This small molecule binds to this protein.
Small molecule (SMILES): N[C@@H](CCC(=O)O)C(=O)O

Sequence of chain 2.A:
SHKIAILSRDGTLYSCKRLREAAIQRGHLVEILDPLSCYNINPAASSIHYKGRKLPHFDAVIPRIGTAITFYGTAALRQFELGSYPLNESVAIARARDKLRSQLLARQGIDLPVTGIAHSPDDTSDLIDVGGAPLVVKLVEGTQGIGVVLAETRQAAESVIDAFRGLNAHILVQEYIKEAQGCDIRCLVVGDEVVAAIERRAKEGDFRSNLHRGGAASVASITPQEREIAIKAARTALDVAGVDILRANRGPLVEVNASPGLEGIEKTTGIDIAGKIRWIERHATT

Sequence of chain 3.A:
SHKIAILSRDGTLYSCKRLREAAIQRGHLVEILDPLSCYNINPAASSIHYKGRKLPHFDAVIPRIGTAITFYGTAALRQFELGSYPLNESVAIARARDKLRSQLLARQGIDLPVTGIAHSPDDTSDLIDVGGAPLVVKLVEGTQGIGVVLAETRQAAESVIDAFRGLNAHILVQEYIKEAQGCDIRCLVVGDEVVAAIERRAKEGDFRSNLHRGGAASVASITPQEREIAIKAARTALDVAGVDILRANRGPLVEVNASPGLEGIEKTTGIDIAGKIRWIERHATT

Binding-site contacts:
Ligand atom OE1 contacts residue ARG122 of chain 3.A at 4.3 Å.
Ligand atom O contacts residue GLN125 of chain 3.A at 4.0 Å.
Ligand atom N contacts residue LEU126 of chain 3.A at 3.1 Å (h-bond).
Ligand atom CD contacts residue VAL112 of chain 2.A at 4.0 Å (hydrophobic).
Ligand atom CB contacts residue ARG98 of chain 2.A at 4.5 Å.
Ligand atom OE2 contacts residue VAL112 of chain 2.A at 3.6 Å.
Ligand atom CD contacts residue ARG116 of chain 3.A at 3.8 Å.
Ligand atom C contacts residue ARG129 of chain 3.A at 3.3 Å.
Ligand atom CG contacts residue ARG122 of chain 3.A at 3.2 Å.
Ligand atom OE1 contacts residue VAL112 of chain 2.A at 4.1 Å.
Ligand atom CD contacts residue ARG122 of chain 3.A at 3.4 Å.
Ligand atom C contacts residue LEU126 of chain 3.A at 3.7 Å (hydrophobic).
Ligand atom O contacts residue MSE102 of chain 2.A at 3.8 Å.
Ligand atom OXT contacts residue ARG129 of chain 3.A at 2.4 Å (salt-bridge).
Ligand atom N contacts residue ARG122 of chain 3.A at 3.1 Å (salt-bridge).
Ligand atom CG contacts residue ARG98 of chain 2.A at 4.1 Å.
Ligand atom OE2 contacts residue ARG116 of chain 3.A at 3.7 Å.
Ligand atom N contacts residue ARG98 of chain 2.A at 3.5 Å.
Ligand atom O contacts residue LEU126 of chain 3.A at 4.0 Å.
Ligand atom CA contacts residue ARG122 of chain 3.A at 4.5 Å.
Ligand atom N contacts residue GLN125 of chain 3.A at 3.6 Å.
Ligand atom O contacts residue ARG129 of chain 3.A at 3.1 Å.
Ligand atom OE2 contacts residue ARG122 of chain 3.A at 2.1 Å (salt-bridge).
Ligand atom CG contacts residue ARG116 of chain 3.A at 4.4 Å.
Ligand atom CA contacts residue ARG98 of chain 2.A at 3.6 Å.
Ligand atom CA contacts residue LEU126 of chain 3.A at 4.1 Å (hydrophobic).
Ligand atom OXT contacts residue LEU126 of chain 3.A at 3.4 Å.
Ligand atom CB contacts residue LEU126 of chain 3.A at 3.8 Å (hydrophobic).
Ligand atom OE1 contacts residue ARG116 of chain 3.A at 3.7 Å.